Binding-site contacts:
Ligand atom C5 contacts residue ASN125 of chain 1.G at 3.6 Å.
Ligand atom O6 contacts residue ASN113 of chain 1.G at 2.9 Å (h-bond).
Ligand atom O6 contacts residue HIS42 of chain 1.G at 4.3 Å.
Ligand atom N2 contacts residue ASN125 of chain 1.G at 2.7 Å (h-bond).
Ligand atom O5 contacts residue HIS42 of chain 1.G at 4.5 Å.
Ligand atom C2 contacts residue ASN125 of chain 1.G at 2.1 Å.
Ligand atom C1 contacts residue ASN125 of chain 1.G at 1.4 Å.
Ligand atom O5 contacts residue ASN113 of chain 1.G at 3.3 Å.
Ligand atom O5 contacts residue ASN125 of chain 1.G at 2.4 Å (h-bond).
Ligand atom O7 contacts residue ASP114 of chain 1.G at 4.5 Å.
Ligand atom C4 contacts residue ASN125 of chain 1.G at 4.0 Å.
Ligand atom C3 contacts residue ASN125 of chain 1.G at 3.5 Å.
Ligand atom C1 contacts residue ASN113 of chain 1.G at 3.9 Å.
Ligand atom C1 contacts residue HIS42 of chain 1.G at 4.3 Å.
Ligand atom C7 contacts residue ASN125 of chain 1.G at 3.4 Å.
Ligand atom O7 contacts residue ASN125 of chain 1.G at 3.3 Å (h-bond).
Ligand atom C5 contacts residue ASN113 of chain 1.G at 4.1 Å.
Ligand atom O3 contacts residue ASN125 of chain 1.G at 4.5 Å.
Ligand atom C6 contacts residue ASN113 of chain 1.G at 3.8 Å.

Sequence of chain 1.G:
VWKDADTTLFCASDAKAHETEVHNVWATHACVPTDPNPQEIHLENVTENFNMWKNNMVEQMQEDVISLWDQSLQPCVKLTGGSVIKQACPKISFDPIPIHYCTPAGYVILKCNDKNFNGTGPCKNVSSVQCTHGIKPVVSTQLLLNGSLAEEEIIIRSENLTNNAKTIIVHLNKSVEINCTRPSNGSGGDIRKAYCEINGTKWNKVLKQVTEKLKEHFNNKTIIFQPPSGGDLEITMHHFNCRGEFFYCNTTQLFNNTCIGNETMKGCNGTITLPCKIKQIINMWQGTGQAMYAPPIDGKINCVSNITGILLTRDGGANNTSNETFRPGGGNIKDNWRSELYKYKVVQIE

This small molecule binds to this protein.
Small molecule (SMILES): CC(=O)N[C@@H]1[C@@H](O)[C@H](O)[C@@H](CO)O[C@H]1O